A small-molecule ligand and the protein it binds are described below.
Small molecule (SMILES): CC(C)NC(=O)[C@H](CC1=c2ccccc2=NC1)NC(=O)[C@H](CC1=c2ccccc2=NC1)NC(=O)CNC(=O)[C@H](CCCN=C(N)N)NC(=O)[C@H](CCCN=C(N)N)NC(=O)[C@@H]1CCCN1C(=O)[C@H](C)N

Binding-site contacts:
Ligand atom CZ3 contacts residue CYS153 of chain 3.A at 3.4 Å (hydrophobic).
Ligand atom NE1 contacts residue GLY156 of chain 3.A at 3.4 Å (h-bond).
Ligand atom CG contacts residue GLU238 of chain 3.A at 2.7 Å.
Ligand atom NH2 contacts residue ALA240 of chain 3.A at 3.5 Å (h-bond).
Ligand atom NE1 contacts residue PHE245 of chain 3.A at 2.9 Å (h-bond).
Ligand atom CH2 contacts residue PHE247 of chain 3.A at 3.7 Å (hydrophobic).
Ligand atom CZ contacts residue ALA240 of chain 3.A at 3.3 Å (hydrophobic).
Ligand atom NH1 contacts residue GLU238 of chain 3.A at 3.0 Å (salt-bridge).
Ligand atom CB contacts residue PRO162 of chain 3.A at 3.4 Å (hydrophobic).
Ligand atom N contacts residue GLU238 of chain 3.A at 2.9 Å (salt-bridge).
Ligand atom NH1 contacts residue ALA240 of chain 3.A at 3.4 Å.
Ligand atom CE2 contacts residue PHE245 of chain 3.A at 3.5 Å (hydrophobic).
Ligand atom CZ2 contacts residue PHE245 of chain 3.A at 3.6 Å (hydrophobic).
Ligand atom CG contacts residue HIS239 of chain 3.A at 3.8 Å.
Ligand atom CH2 contacts residue ALA241 of chain 3.A at 3.2 Å (hydrophobic).
Ligand atom O contacts residue GLY161 of chain 3.A at 3.2 Å.
Ligand atom O contacts residue GLU238 of chain 3.A at 3.6 Å (salt-bridge).
Ligand atom CZ3 contacts residue VAL118 of chain 3.A at 3.2 Å (hydrophobic).
Ligand atom CE2 contacts residue ALA237 of chain 3.A at 3.6 Å (hydrophobic).
Ligand atom NH1 contacts residue ALA241 of chain 3.A at 2.7 Å (h-bond).
Ligand atom O contacts residue PRO244 of chain 3.A at 3.7 Å.
Ligand atom CB contacts residue GLY161 of chain 3.A at 3.8 Å.
Ligand atom CZ2 contacts residue ALA237 of chain 3.A at 3.3 Å (hydrophobic).
Ligand atom CZ3 contacts residue ALA241 of chain 3.A at 3.5 Å (hydrophobic).
Ligand atom CD1 contacts residue ALA157 of chain 3.A at 3.6 Å (hydrophobic).
Ligand atom CB contacts residue GLU238 of chain 3.A at 3.1 Å.
Ligand atom CD1 contacts residue ILE234 of chain 3.A at 3.6 Å (hydrophobic).
Ligand atom CH2 contacts residue VAL118 of chain 3.A at 3.5 Å (hydrophobic).
Ligand atom CE3 contacts residue VAL118 of chain 3.A at 3.8 Å (hydrophobic).
Ligand atom N contacts residue PRO244 of chain 3.A at 3.4 Å.
Ligand atom CD1 contacts residue GLY156 of chain 3.A at 3.0 Å.
Ligand atom NE contacts residue ALA240 of chain 3.A at 3.7 Å.
Ligand atom CD1 contacts residue PRO244 of chain 3.A at 3.6 Å (hydrophobic).
Ligand atom CA contacts residue GLU238 of chain 3.A at 3.4 Å.
Ligand atom CA contacts residue GLY161 of chain 3.A at 3.7 Å.
Ligand atom CE2 contacts residue PRO158 of chain 3.A at 3.8 Å (hydrophobic).
Ligand atom NH2 contacts residue HIS239 of chain 3.A at 3.8 Å.
Ligand atom NE1 contacts residue PRO158 of chain 3.A at 3.8 Å.
Ligand atom CH2 contacts residue ALA237 of chain 3.A at 3.4 Å (hydrophobic).
Ligand atom CZ2 contacts residue PHE247 of chain 3.A at 3.8 Å (hydrophobic).

Sequence of chain 3.A:
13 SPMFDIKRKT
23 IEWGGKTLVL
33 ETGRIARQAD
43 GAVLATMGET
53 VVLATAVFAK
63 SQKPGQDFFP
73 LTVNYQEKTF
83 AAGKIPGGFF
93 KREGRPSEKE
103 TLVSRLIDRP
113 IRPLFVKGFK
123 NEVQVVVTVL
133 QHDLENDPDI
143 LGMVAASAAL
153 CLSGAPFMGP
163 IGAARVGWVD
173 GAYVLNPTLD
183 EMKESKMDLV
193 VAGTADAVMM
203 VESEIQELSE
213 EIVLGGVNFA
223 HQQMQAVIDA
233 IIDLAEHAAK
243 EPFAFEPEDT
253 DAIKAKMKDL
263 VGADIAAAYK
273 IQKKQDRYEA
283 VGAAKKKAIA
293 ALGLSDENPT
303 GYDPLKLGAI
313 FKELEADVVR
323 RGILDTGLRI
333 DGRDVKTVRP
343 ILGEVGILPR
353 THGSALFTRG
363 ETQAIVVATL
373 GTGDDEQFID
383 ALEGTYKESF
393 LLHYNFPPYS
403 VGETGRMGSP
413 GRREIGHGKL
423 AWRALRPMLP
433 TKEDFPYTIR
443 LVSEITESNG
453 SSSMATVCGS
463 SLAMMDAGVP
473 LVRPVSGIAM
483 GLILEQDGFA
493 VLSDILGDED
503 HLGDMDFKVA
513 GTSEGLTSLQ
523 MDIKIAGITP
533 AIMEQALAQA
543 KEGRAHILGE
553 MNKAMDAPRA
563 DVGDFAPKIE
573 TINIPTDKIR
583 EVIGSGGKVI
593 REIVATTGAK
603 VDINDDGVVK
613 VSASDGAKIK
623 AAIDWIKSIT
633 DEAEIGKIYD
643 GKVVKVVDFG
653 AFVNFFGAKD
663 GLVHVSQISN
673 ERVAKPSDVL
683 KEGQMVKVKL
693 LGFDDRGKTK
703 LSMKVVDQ